Sequence of chain 31.D:
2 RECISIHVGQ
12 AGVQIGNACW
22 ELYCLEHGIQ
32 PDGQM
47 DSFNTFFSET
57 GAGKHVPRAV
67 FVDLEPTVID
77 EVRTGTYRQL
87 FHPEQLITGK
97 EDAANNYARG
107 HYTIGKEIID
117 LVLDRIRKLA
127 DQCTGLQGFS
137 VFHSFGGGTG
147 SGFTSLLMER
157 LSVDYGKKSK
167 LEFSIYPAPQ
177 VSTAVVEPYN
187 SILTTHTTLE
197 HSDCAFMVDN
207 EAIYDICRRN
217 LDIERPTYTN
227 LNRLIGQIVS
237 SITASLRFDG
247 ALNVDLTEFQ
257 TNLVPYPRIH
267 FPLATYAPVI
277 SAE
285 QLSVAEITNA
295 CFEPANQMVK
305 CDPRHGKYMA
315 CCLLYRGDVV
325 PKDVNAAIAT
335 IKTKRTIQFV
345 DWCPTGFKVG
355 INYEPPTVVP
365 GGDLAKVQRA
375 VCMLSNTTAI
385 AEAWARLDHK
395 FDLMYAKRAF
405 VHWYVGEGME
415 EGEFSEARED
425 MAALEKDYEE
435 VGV

Sequence of chain 31.E:
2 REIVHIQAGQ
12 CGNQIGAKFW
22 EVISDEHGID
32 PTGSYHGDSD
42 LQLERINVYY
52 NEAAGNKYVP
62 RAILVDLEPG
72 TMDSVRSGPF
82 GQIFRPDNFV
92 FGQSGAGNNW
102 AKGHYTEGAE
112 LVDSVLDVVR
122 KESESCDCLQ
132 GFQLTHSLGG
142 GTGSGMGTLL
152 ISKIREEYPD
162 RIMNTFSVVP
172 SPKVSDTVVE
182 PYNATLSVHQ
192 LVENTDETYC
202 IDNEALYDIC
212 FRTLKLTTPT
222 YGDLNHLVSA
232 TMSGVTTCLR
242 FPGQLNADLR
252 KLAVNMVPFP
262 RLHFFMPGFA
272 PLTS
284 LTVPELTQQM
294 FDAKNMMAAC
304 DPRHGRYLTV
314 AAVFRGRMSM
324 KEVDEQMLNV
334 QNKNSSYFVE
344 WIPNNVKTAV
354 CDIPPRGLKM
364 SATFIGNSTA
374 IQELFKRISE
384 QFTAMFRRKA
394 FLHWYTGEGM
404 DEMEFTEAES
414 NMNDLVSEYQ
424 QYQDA

This protein binds this small molecule.
Small molecule (SMILES): COc1cc2c(c(OC)c1OC)-c1ccc(OC)c(=O)cc1[C@@H](NC(=O)CS)CC2

Binding-site contacts:
Ligand atom C18 contacts residue VAL313 of chain 31.E at 3.3 Å (hydrophobic).
Ligand atom C20 contacts residue LEU253 of chain 31.E at 3.9 Å (hydrophobic).
Ligand atom C6 contacts residue CYS239 of chain 31.E at 3.8 Å (hydrophobic).
Ligand atom O4 contacts residue LEU246 of chain 31.E at 3.8 Å.
Ligand atom S1 contacts residue THR179 of chain 31.D at 3.8 Å.
Ligand atom C2 contacts residue ALA314 of chain 31.E at 3.8 Å (hydrophobic).
Ligand atom O3 contacts residue CYS239 of chain 31.E at 3.2 Å (h-bond).
Ligand atom C18 contacts residue MET257 of chain 31.E at 3.5 Å (hydrophobic).
Ligand atom O1 contacts residue LEU253 of chain 31.E at 3.9 Å.
Ligand atom O5 contacts residue THR179 of chain 31.D at 3.9 Å.
Ligand atom C3 contacts residue LEU253 of chain 31.E at 3.6 Å (hydrophobic).
Ligand atom C8 contacts residue LEU253 of chain 31.E at 3.7 Å (hydrophobic).
Ligand atom O5 contacts residue VAL181 of chain 31.D at 3.8 Å.
Ligand atom S1 contacts residue SER178 of chain 31.D at 3.1 Å.
Ligand atom C12 contacts residue LEU246 of chain 31.E at 3.8 Å (hydrophobic).
Ligand atom C18 contacts residue VAL181 of chain 31.D at 3.8 Å (hydrophobic).
Ligand atom O5 contacts residue LYS350 of chain 31.E at 2.9 Å.
Ligand atom O6 contacts residue ASN256 of chain 31.E at 3.6 Å.
Ligand atom C4 contacts residue ILE368 of chain 31.E at 3.3 Å (hydrophobic).
Ligand atom C5 contacts residue ALA248 of chain 31.E at 3.8 Å (hydrophobic).
Ligand atom C22 contacts residue LEU253 of chain 31.E at 3.4 Å (hydrophobic).
Ligand atom C17 contacts residue ASN256 of chain 31.E at 3.8 Å.
Ligand atom C3 contacts residue CYS239 of chain 31.E at 3.7 Å (hydrophobic).
Ligand atom C7 contacts residue ALA248 of chain 31.E at 3.3 Å (hydrophobic).
Ligand atom C5 contacts residue CYS239 of chain 31.E at 3.8 Å (hydrophobic).
Ligand atom C16 contacts residue LYS350 of chain 31.E at 3.4 Å.
Ligand atom O6 contacts residue VAL181 of chain 31.D at 3.1 Å.
Ligand atom C6 contacts residue VAL236 of chain 31.E at 3.8 Å (hydrophobic).
Ligand atom C9 contacts residue LEU253 of chain 31.E at 3.8 Å (hydrophobic).
Ligand atom C19 contacts residue ASN256 of chain 31.E at 3.8 Å.
Ligand atom O5 contacts residue ALA180 of chain 31.D at 3.7 Å.
Ligand atom C5 contacts residue LEU253 of chain 31.E at 3.8 Å (hydrophobic).
Ligand atom C4 contacts residue VAL236 of chain 31.E at 3.8 Å (hydrophobic).
Ligand atom O3 contacts residue ALA248 of chain 31.E at 3.2 Å.
Ligand atom C6 contacts residue LEU240 of chain 31.E at 3.7 Å (hydrophobic).
Ligand atom O2 contacts residue CYS239 of chain 31.E at 3.1 Å (h-bond).
Ligand atom C7 contacts residue LEU253 of chain 31.E at 3.9 Å (hydrophobic).
Ligand atom O1 contacts residue ALA314 of chain 31.E at 3.3 Å.
Ligand atom C17 contacts residue LYS350 of chain 31.E at 3.9 Å.
Ligand atom C1 contacts residue LEU253 of chain 31.E at 3.4 Å (hydrophobic).